Binding-site contacts:
Ligand atom C2 contacts residue TYR239 of chain 1.A at 4.1 Å (hydrophobic).
Ligand atom O1 contacts residue ASN238 of chain 1.A at 2.9 Å (h-bond).
Ligand atom C6 contacts residue GLU240 of chain 1.A at 3.9 Å.
Ligand atom N contacts residue GLU240 of chain 1.A at 3.6 Å (salt-bridge).
Ligand atom C5 contacts residue GLU240 of chain 1.A at 3.3 Å.
Ligand atom C2 contacts residue GLU240 of chain 1.A at 3.6 Å.
Ligand atom C9 contacts residue GLU240 of chain 1.A at 3.4 Å.
Ligand atom C1 contacts residue ASN238 of chain 1.A at 4.0 Å.
Ligand atom C1 contacts residue THR198 of chain 1.A at 3.9 Å.
Ligand atom C8 contacts residue PRO132 of chain 1.A at 4.2 Å (hydrophobic).
Ligand atom C2 contacts residue THR198 of chain 1.A at 3.5 Å.
Ligand atom C8 contacts residue THR198 of chain 1.A at 4.2 Å.
Ligand atom C3 contacts residue THR198 of chain 1.A at 4.3 Å.
Ligand atom O contacts residue MET235 of chain 1.A at 3.3 Å.
Ligand atom C11 contacts residue ASN238 of chain 1.A at 3.6 Å.
Ligand atom O contacts residue ASN238 of chain 1.A at 4.2 Å.
Ligand atom C7 contacts residue THR196 of chain 1.A at 4.3 Å.
Ligand atom C1 contacts residue TYR239 of chain 1.A at 4.0 Å (hydrophobic).
Ligand atom O1 contacts residue MET235 of chain 1.A at 4.3 Å.
Ligand atom C11 contacts residue THR198 of chain 1.A at 3.7 Å.
Ligand atom C11 contacts residue THR196 of chain 1.A at 3.9 Å.
Ligand atom C9 contacts residue THR196 of chain 1.A at 3.9 Å.
Ligand atom C4 contacts residue THR198 of chain 1.A at 4.2 Å.
Ligand atom C1 contacts residue MET235 of chain 1.A at 4.2 Å (hydrophobic).
Ligand atom C6 contacts residue PRO132 of chain 1.A at 3.5 Å (hydrophobic).
Ligand atom C7 contacts residue PRO132 of chain 1.A at 3.1 Å (hydrophobic).
Ligand atom C7 contacts residue GLU240 of chain 1.A at 4.1 Å.
Ligand atom C3 contacts residue GLU240 of chain 1.A at 3.4 Å.
Ligand atom C10 contacts residue THR198 of chain 1.A at 4.0 Å.
Ligand atom C7 contacts residue ASN133 of chain 1.A at 4.0 Å.
Ligand atom C contacts residue MET235 of chain 1.A at 3.8 Å (hydrophobic).
Ligand atom O1 contacts residue THR198 of chain 1.A at 3.6 Å.
Ligand atom N contacts residue THR198 of chain 1.A at 3.4 Å.
Ligand atom C9 contacts residue THR198 of chain 1.A at 3.6 Å.
Ligand atom C8 contacts residue GLU240 of chain 1.A at 3.9 Å.
Ligand atom C8 contacts residue THR196 of chain 1.A at 3.3 Å.
Ligand atom C4 contacts residue GLU240 of chain 1.A at 3.1 Å.

Sequence of chain 1.A:
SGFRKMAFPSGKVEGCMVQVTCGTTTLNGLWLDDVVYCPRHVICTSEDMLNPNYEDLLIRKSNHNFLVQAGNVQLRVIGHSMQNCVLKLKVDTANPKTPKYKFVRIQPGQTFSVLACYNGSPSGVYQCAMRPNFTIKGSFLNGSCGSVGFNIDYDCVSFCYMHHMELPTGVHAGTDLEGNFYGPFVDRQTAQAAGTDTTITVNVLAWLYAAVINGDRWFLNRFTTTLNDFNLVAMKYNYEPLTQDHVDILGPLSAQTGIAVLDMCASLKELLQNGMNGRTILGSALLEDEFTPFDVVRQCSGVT

This protein binds this small molecule.
Small molecule (SMILES): OC[C@H]1CN(Cc2ccccc2)CCO1